A protein and the small-molecule ligand that binds it are described below.
Small molecule (SMILES): CC1=C(C#N)[C@@H](c2ccc(C#N)cc2)N(CC(=O)N2CCN(C(C)C)CC2)C(=O)N1c1cccc(C(F)(F)F)c1

Sequence of chain 1.A:
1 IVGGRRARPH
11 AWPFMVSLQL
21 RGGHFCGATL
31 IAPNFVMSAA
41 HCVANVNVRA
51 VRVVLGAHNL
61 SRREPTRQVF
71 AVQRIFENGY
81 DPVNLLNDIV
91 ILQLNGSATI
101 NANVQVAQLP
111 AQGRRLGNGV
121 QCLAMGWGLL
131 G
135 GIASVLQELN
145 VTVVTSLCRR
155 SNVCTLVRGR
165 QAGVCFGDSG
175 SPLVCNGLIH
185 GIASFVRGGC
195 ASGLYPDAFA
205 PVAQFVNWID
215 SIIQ

Binding-site contacts:
Ligand atom C15 contacts residue PHE170 of chain 1.A at 3.6 Å (hydrophobic).
Ligand atom C15 contacts residue VAL190 of chain 1.A at 3.7 Å (hydrophobic).
Ligand atom C1 contacts residue LEU85 of chain 1.A at 3.6 Å (hydrophobic).
Ligand atom N20 contacts residue TYR80 of chain 1.A at 3.3 Å.
Ligand atom C6 contacts residue HIS41 of chain 1.A at 3.7 Å.
Ligand atom N31 contacts residue DMS1 of chain 1.F at 3.3 Å (h-bond).
Ligand atom F26 contacts residue SER188 of chain 1.A at 3.1 Å.
Ligand atom C18 contacts residue PHE189 of chain 1.A at 3.6 Å (hydrophobic).
Ligand atom C23 contacts residue VAL168 of chain 1.A at 3.7 Å (hydrophobic).
Ligand atom C5 contacts residue SER188 of chain 1.A at 3.3 Å.
Ligand atom C18 contacts residue SER188 of chain 1.A at 3.5 Å.
Ligand atom C17 contacts residue SER173 of chain 1.A at 3.4 Å.
Ligand atom C23 contacts residue SER173 of chain 1.A at 3.4 Å.
Ligand atom F24 contacts residue SER188 of chain 1.A at 3.6 Å.
Ligand atom F25 contacts residue VAL168 of chain 1.A at 3.1 Å.
Ligand atom O32 contacts residue DMS1 of chain 1.F at 3.3 Å (h-bond).
Ligand atom C15 contacts residue CYS169 of chain 1.A at 3.6 Å (hydrophobic).
Ligand atom C6 contacts residue LEU85 of chain 1.A at 3.5 Å (hydrophobic).
Ligand atom C5 contacts residue ASP88 of chain 1.A at 3.5 Å.
Ligand atom F26 contacts residue PHE189 of chain 1.A at 3.5 Å.
Ligand atom C5 contacts residue HIS41 of chain 1.A at 3.4 Å.
Ligand atom F26 contacts residue SER173 of chain 1.A at 2.8 Å.
Ligand atom N20 contacts residue ASP88 of chain 1.A at 3.5 Å.
Ligand atom C16 contacts residue VAL190 of chain 1.A at 3.6 Å (hydrophobic).
Ligand atom N20 contacts residue LEU85 of chain 1.A at 3.7 Å.
Ligand atom F25 contacts residue SER173 of chain 1.A at 3.4 Å.
Ligand atom F25 contacts residue CYS169 of chain 1.A at 3.4 Å.
Ligand atom C22 contacts residue HIS41 of chain 1.A at 3.7 Å.
Ligand atom C18 contacts residue SER173 of chain 1.A at 3.4 Å.
Ligand atom C16 contacts residue CYS169 of chain 1.A at 3.4 Å (hydrophobic).
Ligand atom C30 contacts residue DMS1 of chain 1.F at 3.3 Å.
Ligand atom F25 contacts residue ASP172 of chain 1.A at 3.7 Å.
Ligand atom C19 contacts residue ASP88 of chain 1.A at 3.5 Å.
Ligand atom C37 contacts residue DMS1 of chain 1.F at 3.6 Å.
Ligand atom O21 contacts residue PHE189 of chain 1.A at 3.3 Å.
Ligand atom F24 contacts residue VAL168 of chain 1.A at 3.1 Å.
Ligand atom F26 contacts residue ALA187 of chain 1.A at 3.2 Å.
Ligand atom C4 contacts residue SER188 of chain 1.A at 3.2 Å.
Ligand atom O21 contacts residue VAL190 of chain 1.A at 3.2 Å (h-bond).
Ligand atom F24 contacts residue PHE189 of chain 1.A at 3.3 Å.